Binding-site contacts:
Ligand atom O7 contacts residue ASN180 of chain 21.B at 3.2 Å (h-bond).
Ligand atom O3 contacts residue PRO274 of chain 21.A at 3.6 Å.
Ligand atom O10 contacts residue ASN275 of chain 21.A at 2.7 Å (h-bond).
Ligand atom C10 contacts residue PRO231 of chain 21.B at 3.5 Å (hydrophobic).
Ligand atom O4 contacts residue PRO231 of chain 21.B at 3.8 Å.
Ligand atom O6 contacts residue ASP91 of chain 21.B at 3.2 Å.
Ligand atom C4 contacts residue PRO274 of chain 21.A at 3.8 Å (hydrophobic).
Ligand atom C8 contacts residue ASN180 of chain 21.B at 3.0 Å.
Ligand atom C10 contacts residue ASN275 of chain 21.A at 3.2 Å.
Ligand atom C5 contacts residue ASN275 of chain 21.A at 3.5 Å.
Ligand atom C11 contacts residue ASP232 of chain 21.B at 3.4 Å.
Ligand atom O6 contacts residue PRO274 of chain 21.A at 3.8 Å.
Ligand atom C3 contacts residue ARG104 of chain 21.B at 3.8 Å.
Ligand atom C11 contacts residue GLY234 of chain 21.B at 3.7 Å.
Ligand atom C3 contacts residue PRO274 of chain 21.A at 3.7 Å (hydrophobic).
Ligand atom O10 contacts residue LYS270 of chain 21.A at 3.0 Å (salt-bridge).
Ligand atom O1B contacts residue ARG104 of chain 21.B at 2.4 Å (salt-bridge).
Ligand atom O4 contacts residue ASN275 of chain 21.A at 2.8 Å (h-bond).
Ligand atom O7 contacts residue LYS270 of chain 21.A at 3.4 Å (salt-bridge).
Ligand atom C10 contacts residue LYS270 of chain 21.A at 3.6 Å.
Ligand atom O4 contacts residue ASP91 of chain 21.B at 2.4 Å (salt-bridge).
Ligand atom O7 contacts residue PRO274 of chain 21.A at 3.5 Å.
Ligand atom C4 contacts residue ARG104 of chain 21.B at 3.7 Å.
Ligand atom C1 contacts residue ARG104 of chain 21.B at 3.4 Å.
Ligand atom C10 contacts residue ASP232 of chain 21.B at 3.6 Å.
Ligand atom O4 contacts residue ARG95 of chain 21.B at 3.3 Å (salt-bridge).
Ligand atom N5 contacts residue ASN275 of chain 21.A at 3.5 Å (h-bond).
Ligand atom C7 contacts residue ASN180 of chain 21.B at 3.5 Å.
Ligand atom C3 contacts residue ARG95 of chain 21.B at 3.8 Å.
Ligand atom C4 contacts residue ASN275 of chain 21.A at 3.7 Å.
Ligand atom N5 contacts residue PRO231 of chain 21.B at 2.6 Å (h-bond).
Ligand atom C4 contacts residue ASP232 of chain 21.B at 3.5 Å.
Ligand atom C5 contacts residue PRO231 of chain 21.B at 3.4 Å (hydrophobic).
Ligand atom O4 contacts residue ASP232 of chain 21.B at 2.9 Å (salt-bridge).
Ligand atom C4 contacts residue ASP91 of chain 21.B at 3.4 Å.
Ligand atom C11 contacts residue ILE233 of chain 21.B at 3.5 Å (hydrophobic).
Ligand atom O1B contacts residue ASP91 of chain 21.B at 3.8 Å.
Ligand atom C4 contacts residue PRO231 of chain 21.B at 3.4 Å (hydrophobic).
Ligand atom C11 contacts residue PRO231 of chain 21.B at 3.5 Å (hydrophobic).
Ligand atom O3 contacts residue GLY282 of chain 21.A at 3.3 Å.

The protein below binds the small molecule below.
Small molecule (SMILES): CC(=O)N[C@@H]1[C@@H](O)[C@H](O[C@@H]2O[C@H](CO[C@]3(C(=O)O)C[C@H](O)[C@@H](NC(C)=O)[C@H]([C@H](O)[C@H](O)CO)O3)[C@H](O)[C@H](O)[C@H]2O)[C@@H](CO)O[C@H]1O

Sequence of chain 21.A:
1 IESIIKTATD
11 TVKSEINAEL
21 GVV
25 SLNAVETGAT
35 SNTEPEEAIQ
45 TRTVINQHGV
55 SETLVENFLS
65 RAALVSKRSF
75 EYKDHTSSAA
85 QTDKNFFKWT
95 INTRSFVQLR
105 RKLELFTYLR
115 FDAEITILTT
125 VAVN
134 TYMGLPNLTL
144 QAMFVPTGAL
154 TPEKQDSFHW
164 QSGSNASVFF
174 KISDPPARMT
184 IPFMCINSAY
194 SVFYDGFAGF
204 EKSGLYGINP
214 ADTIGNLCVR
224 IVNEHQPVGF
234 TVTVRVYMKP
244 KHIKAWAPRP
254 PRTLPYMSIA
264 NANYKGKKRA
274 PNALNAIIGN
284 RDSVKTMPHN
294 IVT

Sequence of chain 21.B:
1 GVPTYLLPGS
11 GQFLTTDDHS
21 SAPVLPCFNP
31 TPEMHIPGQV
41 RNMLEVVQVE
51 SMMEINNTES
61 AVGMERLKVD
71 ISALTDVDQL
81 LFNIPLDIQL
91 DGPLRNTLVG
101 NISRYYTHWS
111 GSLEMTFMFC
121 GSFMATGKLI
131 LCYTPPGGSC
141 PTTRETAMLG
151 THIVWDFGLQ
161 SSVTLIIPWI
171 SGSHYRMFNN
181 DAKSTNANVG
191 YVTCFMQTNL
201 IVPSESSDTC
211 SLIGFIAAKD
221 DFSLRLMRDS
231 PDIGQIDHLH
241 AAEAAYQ